A small-molecule ligand and the protein it binds are described below.
Small molecule (SMILES): CC(=O)N[C@H]1[C@H](O[C@H]2[C@H](O)[C@@H](NC(C)=O)CO[C@@H]2CO)O[C@H](CO)[C@@H](O)[C@@H]1O

Binding-site contacts:
Ligand atom N2 contacts residue ASN89 of chain 1.E at 2.9 Å (h-bond).
Ligand atom C7 contacts residue SER91 of chain 1.E at 4.4 Å.
Ligand atom C6 contacts residue HIS92 of chain 1.E at 4.4 Å.
Ligand atom C4 contacts residue ASN89 of chain 1.E at 4.2 Å.
Ligand atom O7 contacts residue HIS92 of chain 1.E at 3.7 Å.
Ligand atom O6 contacts residue LYS88 of chain 1.E at 4.1 Å.
Ligand atom C8 contacts residue SER91 of chain 1.E at 3.8 Å.
Ligand atom C5 contacts residue LYS88 of chain 1.E at 4.2 Å.
Ligand atom C5 contacts residue ASN89 of chain 1.E at 3.6 Å.
Ligand atom C8 contacts residue ASN90 of chain 1.E at 4.2 Å.
Ligand atom O4 contacts residue HIS92 of chain 1.E at 4.0 Å.
Ligand atom O5 contacts residue ASN89 of chain 1.E at 2.4 Å (h-bond).
Ligand atom C6 contacts residue LYS88 of chain 1.E at 3.6 Å.
Ligand atom C3 contacts residue HIS92 of chain 1.E at 4.1 Å.
Ligand atom C4 contacts residue HIS92 of chain 1.E at 4.3 Å.
Ligand atom C1 contacts residue HIS92 of chain 1.E at 4.1 Å.
Ligand atom N2 contacts residue SER91 of chain 1.E at 3.9 Å.
Ligand atom C1 contacts residue LYS88 of chain 1.E at 4.3 Å.
Ligand atom O5 contacts residue HIS92 of chain 1.E at 4.4 Å.
Ligand atom O5 contacts residue LYS88 of chain 1.E at 3.5 Å.
Ligand atom C3 contacts residue ASN89 of chain 1.E at 3.8 Å.
Ligand atom O7 contacts residue ASN89 of chain 1.E at 3.8 Å.
Ligand atom C7 contacts residue HIS92 of chain 1.E at 4.2 Å.
Ligand atom C5 contacts residue HIS92 of chain 1.E at 3.9 Å.
Ligand atom C7 contacts residue ASN89 of chain 1.E at 3.5 Å.
Ligand atom C1 contacts residue ASN89 of chain 1.E at 1.4 Å.
Ligand atom C2 contacts residue ASN89 of chain 1.E at 2.4 Å.

Sequence of chain 1.E:
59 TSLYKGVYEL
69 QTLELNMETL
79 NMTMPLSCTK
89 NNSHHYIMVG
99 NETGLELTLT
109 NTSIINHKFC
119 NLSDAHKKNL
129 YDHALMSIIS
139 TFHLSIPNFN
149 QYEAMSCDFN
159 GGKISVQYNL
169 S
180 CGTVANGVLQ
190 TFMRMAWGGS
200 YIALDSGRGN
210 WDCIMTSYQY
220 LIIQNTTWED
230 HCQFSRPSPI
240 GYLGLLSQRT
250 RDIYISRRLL